Binding-site contacts:
Ligand atom CAO contacts residue LEU154 of chain 1.F at 4.1 Å (hydrophobic).
Ligand atom CAB contacts residue PHE218 of chain 1.F at 4.1 Å (hydrophobic).
Ligand atom OAG contacts residue MET251 of chain 1.H at 4.4 Å.
Ligand atom CAC contacts residue TRP161 of chain 1.F at 3.9 Å (hydrophobic).
Ligand atom CAO contacts residue PRO158 of chain 1.F at 3.6 Å (hydrophobic).
Ligand atom CAK contacts residue PRO158 of chain 1.F at 4.3 Å (hydrophobic).
Ligand atom CAU contacts residue PRO214 of chain 1.F at 3.9 Å (hydrophobic).
Ligand atom NBC contacts residue ASN255 of chain 1.H at 4.2 Å.
Ligand atom CAM contacts residue PHE218 of chain 1.F at 4.4 Å (hydrophobic).
Ligand atom CAZ contacts residue MET251 of chain 1.H at 3.8 Å (hydrophobic).
Ligand atom CAR contacts residue ALA213 of chain 1.F at 4.2 Å (hydrophobic).
Ligand atom CAC contacts residue ASN255 of chain 1.H at 3.0 Å.
Ligand atom CAE contacts residue THR261 of chain 1.H at 3.4 Å.
Ligand atom CAE contacts residue ASN255 of chain 1.H at 4.2 Å.
Ligand atom CAR contacts residue ALA217 of chain 1.F at 4.3 Å (hydrophobic).
Ligand atom OAI contacts residue LYS210 of chain 1.F at 3.1 Å.
Ligand atom CBB contacts residue ALA213 of chain 1.F at 4.2 Å (hydrophobic).
Ligand atom PBD contacts residue LYS210 of chain 1.F at 3.5 Å.
Ligand atom OAY contacts residue PRO214 of chain 1.F at 4.0 Å.
Ligand atom OAX contacts residue ALA213 of chain 1.F at 4.3 Å.
Ligand atom OAG contacts residue PRO158 of chain 1.F at 3.7 Å.
Ligand atom CAR contacts residue PRO214 of chain 1.F at 3.8 Å (hydrophobic).
Ligand atom CAQ contacts residue MET251 of chain 1.H at 3.3 Å (hydrophobic).
Ligand atom OAV contacts residue MET251 of chain 1.H at 3.5 Å.
Ligand atom OAG contacts residue TYR157 of chain 1.F at 3.4 Å.
Ligand atom OAX contacts residue LYS210 of chain 1.F at 3.9 Å.
Ligand atom CBA contacts residue TYR157 of chain 1.F at 3.7 Å (hydrophobic).
Ligand atom NBC contacts residue TRP161 of chain 1.F at 4.2 Å.
Ligand atom CAE contacts residue TRP161 of chain 1.F at 3.8 Å (hydrophobic).
Ligand atom OAY contacts residue TYR157 of chain 1.F at 3.8 Å.
Ligand atom CBB contacts residue TYR157 of chain 1.F at 4.5 Å (hydrophobic).
Ligand atom CAC contacts residue MET251 of chain 1.H at 4.4 Å (hydrophobic).
Ligand atom CAD contacts residue TRP161 of chain 1.F at 3.9 Å (hydrophobic).
Ligand atom CAK contacts residue LEU154 of chain 1.F at 4.0 Å (hydrophobic).
Ligand atom CAU contacts residue LYS210 of chain 1.F at 4.2 Å.
Ligand atom CBA contacts residue ALA213 of chain 1.F at 4.2 Å (hydrophobic).
Ligand atom OAY contacts residue ALA213 of chain 1.F at 3.4 Å.
Ligand atom OAI contacts residue PRO214 of chain 1.F at 4.4 Å.
Ligand atom CAU contacts residue ALA213 of chain 1.F at 3.9 Å (hydrophobic).
Ligand atom OAH contacts residue LYS210 of chain 1.F at 3.1 Å.

A small-molecule ligand and the protein it binds are described below.
Small molecule (SMILES): CCCCCC(=O)OC[C@H](COP(=O)(O)OCC[N+](C)(C)C)OC(=O)CCCCC

Sequence of chain 1.F:
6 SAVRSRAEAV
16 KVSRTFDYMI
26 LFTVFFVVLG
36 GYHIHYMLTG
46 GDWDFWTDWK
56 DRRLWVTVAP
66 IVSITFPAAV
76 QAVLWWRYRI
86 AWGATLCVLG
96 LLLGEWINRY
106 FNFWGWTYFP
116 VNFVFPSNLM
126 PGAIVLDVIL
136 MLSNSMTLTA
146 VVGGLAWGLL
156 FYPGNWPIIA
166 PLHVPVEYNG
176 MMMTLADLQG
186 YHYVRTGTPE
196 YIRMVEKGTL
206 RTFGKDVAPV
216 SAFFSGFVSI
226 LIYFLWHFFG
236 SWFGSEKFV

Sequence of chain 1.H:
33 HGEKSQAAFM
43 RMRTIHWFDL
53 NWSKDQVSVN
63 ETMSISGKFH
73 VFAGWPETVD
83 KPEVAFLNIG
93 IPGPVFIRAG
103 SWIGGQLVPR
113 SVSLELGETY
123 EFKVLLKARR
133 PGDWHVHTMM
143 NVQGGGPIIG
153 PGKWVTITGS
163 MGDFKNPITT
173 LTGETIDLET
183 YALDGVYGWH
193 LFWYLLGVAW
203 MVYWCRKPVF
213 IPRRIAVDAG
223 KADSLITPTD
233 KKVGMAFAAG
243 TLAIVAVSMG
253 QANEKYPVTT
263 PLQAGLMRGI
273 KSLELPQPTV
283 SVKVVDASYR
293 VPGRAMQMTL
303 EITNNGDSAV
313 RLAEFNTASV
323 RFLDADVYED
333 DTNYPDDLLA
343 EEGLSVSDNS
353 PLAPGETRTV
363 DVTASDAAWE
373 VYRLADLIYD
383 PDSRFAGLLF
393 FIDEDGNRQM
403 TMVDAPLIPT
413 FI